The small molecule below binds the protein below.
Small molecule (SMILES): CC(=O)N[C@H]1[C@H](O[C@H]2[C@H](O)[C@@H](NC(C)=O)CO[C@@H]2CO)O[C@H](CO)[C@@H](O)[C@@H]1O

Sequence of chain 1.C:
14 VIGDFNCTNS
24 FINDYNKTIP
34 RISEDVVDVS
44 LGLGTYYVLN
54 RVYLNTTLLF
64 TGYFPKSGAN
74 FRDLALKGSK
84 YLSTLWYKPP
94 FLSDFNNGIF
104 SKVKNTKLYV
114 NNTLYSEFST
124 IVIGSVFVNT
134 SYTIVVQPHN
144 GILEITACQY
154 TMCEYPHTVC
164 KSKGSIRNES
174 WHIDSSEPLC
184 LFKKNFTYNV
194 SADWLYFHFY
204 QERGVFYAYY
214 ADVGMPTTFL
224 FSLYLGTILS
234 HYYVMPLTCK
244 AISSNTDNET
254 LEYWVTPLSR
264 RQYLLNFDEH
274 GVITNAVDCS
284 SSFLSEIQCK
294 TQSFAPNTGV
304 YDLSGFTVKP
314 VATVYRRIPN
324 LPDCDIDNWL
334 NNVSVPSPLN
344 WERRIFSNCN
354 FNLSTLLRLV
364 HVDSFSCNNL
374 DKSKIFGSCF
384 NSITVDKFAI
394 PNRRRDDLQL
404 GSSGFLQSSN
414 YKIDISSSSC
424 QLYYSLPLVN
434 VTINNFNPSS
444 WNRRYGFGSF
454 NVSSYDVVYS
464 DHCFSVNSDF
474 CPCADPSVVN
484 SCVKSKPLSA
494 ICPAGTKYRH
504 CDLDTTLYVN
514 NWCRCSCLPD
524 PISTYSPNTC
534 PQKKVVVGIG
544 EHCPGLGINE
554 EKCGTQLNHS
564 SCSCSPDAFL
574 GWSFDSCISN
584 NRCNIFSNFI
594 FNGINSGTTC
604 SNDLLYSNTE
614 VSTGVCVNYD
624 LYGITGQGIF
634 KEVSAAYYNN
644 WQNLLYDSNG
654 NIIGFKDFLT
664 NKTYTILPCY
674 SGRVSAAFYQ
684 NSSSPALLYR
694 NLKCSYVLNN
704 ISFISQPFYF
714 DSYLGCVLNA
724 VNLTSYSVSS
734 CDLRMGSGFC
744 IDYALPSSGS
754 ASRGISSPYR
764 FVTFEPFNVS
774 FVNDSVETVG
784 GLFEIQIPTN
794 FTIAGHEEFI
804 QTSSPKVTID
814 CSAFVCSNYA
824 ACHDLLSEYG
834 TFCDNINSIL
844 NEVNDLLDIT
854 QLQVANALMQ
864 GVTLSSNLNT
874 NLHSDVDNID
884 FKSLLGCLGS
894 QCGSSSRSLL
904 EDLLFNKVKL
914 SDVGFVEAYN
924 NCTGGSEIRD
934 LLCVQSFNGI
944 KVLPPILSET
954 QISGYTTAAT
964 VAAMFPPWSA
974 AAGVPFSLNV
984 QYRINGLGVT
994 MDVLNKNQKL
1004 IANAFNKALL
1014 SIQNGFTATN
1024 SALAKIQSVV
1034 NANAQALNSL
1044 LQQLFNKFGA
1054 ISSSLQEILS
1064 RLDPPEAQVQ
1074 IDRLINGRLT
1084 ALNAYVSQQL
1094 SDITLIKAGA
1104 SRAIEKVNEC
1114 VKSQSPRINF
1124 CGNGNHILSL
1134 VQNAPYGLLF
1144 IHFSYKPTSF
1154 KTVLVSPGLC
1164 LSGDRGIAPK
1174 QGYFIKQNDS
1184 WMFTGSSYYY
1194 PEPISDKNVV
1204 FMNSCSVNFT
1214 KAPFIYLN

Binding-site contacts:
Ligand atom C2 contacts residue ASN355 of chain 1.A at 2.5 Å.
Ligand atom N2 contacts residue ASN605 of chain 1.A at 4.2 Å.
Ligand atom O4 contacts residue TYR609 of chain 1.A at 4.2 Å.
Ligand atom C8 contacts residue LEU607 of chain 1.A at 3.5 Å (hydrophobic).
Ligand atom O6 contacts residue THR358 of chain 1.A at 3.5 Å (h-bond).
Ligand atom C5 contacts residue THR358 of chain 1.A at 4.0 Å.
Ligand atom C1 contacts residue ASN355 of chain 1.A at 1.4 Å.
Ligand atom O5 contacts residue ARG361 of chain 1.A at 4.5 Å.
Ligand atom O7 contacts residue ASN355 of chain 1.A at 4.0 Å.
Ligand atom C4 contacts residue TYR609 of chain 1.A at 4.4 Å (hydrophobic).
Ligand atom C4 contacts residue ASN355 of chain 1.A at 4.2 Å.
Ligand atom C1 contacts residue THR358 of chain 1.A at 3.3 Å.
Ligand atom O5 contacts residue THR358 of chain 1.A at 2.9 Å (h-bond).
Ligand atom C6 contacts residue THR358 of chain 1.A at 4.2 Å.
Ligand atom N2 contacts residue SER357 of chain 1.A at 4.0 Å.
Ligand atom N2 contacts residue TYR609 of chain 1.A at 4.0 Å.
Ligand atom O6 contacts residue ARG361 of chain 1.A at 3.4 Å (salt-bridge).
Ligand atom C7 contacts residue LEU607 of chain 1.A at 3.6 Å (hydrophobic).
Ligand atom C3 contacts residue ASN355 of chain 1.A at 3.8 Å.
Ligand atom O3 contacts residue TYR609 of chain 1.A at 3.6 Å (h-bond).
Ligand atom O6 contacts residue ASN531 of chain 1.C at 4.1 Å.
Ligand atom C8 contacts residue ARG361 of chain 1.A at 4.5 Å.
Ligand atom C7 contacts residue TYR609 of chain 1.A at 4.2 Å (hydrophobic).
Ligand atom O7 contacts residue LEU608 of chain 1.A at 3.9 Å.
Ligand atom C3 contacts residue TYR609 of chain 1.A at 3.6 Å (hydrophobic).
Ligand atom C8 contacts residue TYR609 of chain 1.A at 4.2 Å (hydrophobic).
Ligand atom C8 contacts residue ASP606 of chain 1.A at 4.4 Å.
Ligand atom C5 contacts residue ASN355 of chain 1.A at 3.6 Å.
Ligand atom C8 contacts residue ASN355 of chain 1.A at 3.6 Å.
Ligand atom C7 contacts residue ASN605 of chain 1.A at 4.0 Å.
Ligand atom O6 contacts residue ASN355 of chain 1.A at 4.4 Å.
Ligand atom O7 contacts residue LEU607 of chain 1.A at 2.9 Å (h-bond).
Ligand atom C5 contacts residue ARG361 of chain 1.A at 4.0 Å.
Ligand atom O5 contacts residue ASN355 of chain 1.A at 2.3 Å (h-bond).
Ligand atom C6 contacts residue ARG361 of chain 1.A at 3.3 Å.
Ligand atom C1 contacts residue SER357 of chain 1.A at 3.9 Å.
Ligand atom N2 contacts residue ASN355 of chain 1.A at 2.8 Å (h-bond).
Ligand atom C8 contacts residue ASN605 of chain 1.A at 3.4 Å.
Ligand atom C7 contacts residue ASN355 of chain 1.A at 3.2 Å.
Ligand atom C2 contacts residue SER357 of chain 1.A at 4.4 Å.

Sequence of chain 1.A:
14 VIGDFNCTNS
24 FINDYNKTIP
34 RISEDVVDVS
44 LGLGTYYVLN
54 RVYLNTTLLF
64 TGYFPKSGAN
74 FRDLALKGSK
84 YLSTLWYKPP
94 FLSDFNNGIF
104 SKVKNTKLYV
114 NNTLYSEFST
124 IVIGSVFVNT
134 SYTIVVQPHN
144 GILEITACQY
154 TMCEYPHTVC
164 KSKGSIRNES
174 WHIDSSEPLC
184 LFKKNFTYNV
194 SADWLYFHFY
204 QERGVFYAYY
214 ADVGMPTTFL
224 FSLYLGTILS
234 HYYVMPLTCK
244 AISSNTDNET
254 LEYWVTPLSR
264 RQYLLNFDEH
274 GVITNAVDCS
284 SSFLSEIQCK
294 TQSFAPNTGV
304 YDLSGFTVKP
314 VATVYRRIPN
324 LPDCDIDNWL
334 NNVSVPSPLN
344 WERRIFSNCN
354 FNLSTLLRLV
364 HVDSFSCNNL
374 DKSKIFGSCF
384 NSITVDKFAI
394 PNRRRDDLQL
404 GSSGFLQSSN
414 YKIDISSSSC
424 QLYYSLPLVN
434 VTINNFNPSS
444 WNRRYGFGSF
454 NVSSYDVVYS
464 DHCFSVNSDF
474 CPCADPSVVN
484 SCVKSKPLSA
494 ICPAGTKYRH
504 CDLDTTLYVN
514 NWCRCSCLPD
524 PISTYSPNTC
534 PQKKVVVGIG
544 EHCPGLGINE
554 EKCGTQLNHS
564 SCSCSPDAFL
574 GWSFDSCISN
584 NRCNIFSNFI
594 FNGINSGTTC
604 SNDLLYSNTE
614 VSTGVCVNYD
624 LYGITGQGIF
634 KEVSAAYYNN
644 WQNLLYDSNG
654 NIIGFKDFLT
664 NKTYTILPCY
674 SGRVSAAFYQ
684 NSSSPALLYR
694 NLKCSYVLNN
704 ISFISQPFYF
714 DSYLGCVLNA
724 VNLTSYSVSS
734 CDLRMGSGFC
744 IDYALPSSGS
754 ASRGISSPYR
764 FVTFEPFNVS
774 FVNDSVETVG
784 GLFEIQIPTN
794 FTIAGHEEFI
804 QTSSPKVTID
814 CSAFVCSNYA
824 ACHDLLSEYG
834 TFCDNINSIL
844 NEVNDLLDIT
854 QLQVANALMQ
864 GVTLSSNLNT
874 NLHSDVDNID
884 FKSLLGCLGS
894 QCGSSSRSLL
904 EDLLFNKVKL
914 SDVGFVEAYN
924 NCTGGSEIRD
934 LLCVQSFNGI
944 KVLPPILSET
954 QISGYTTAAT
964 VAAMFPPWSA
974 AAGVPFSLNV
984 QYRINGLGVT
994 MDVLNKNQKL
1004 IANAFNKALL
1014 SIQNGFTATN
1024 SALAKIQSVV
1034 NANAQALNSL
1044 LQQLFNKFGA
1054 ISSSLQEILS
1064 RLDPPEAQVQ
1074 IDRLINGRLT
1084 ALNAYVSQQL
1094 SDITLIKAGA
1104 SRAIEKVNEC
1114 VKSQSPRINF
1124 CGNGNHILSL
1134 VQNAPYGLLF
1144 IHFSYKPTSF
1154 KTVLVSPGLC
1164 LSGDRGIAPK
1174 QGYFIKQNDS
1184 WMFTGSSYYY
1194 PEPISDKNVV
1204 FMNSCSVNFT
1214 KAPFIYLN